Binding-site contacts:
Ligand atom C6 contacts residue TYR76 of chain 1.A at 3.5 Å (hydrophobic).
Ligand atom N7 contacts residue TYR76 of chain 1.A at 3.8 Å.
Ligand atom O6 contacts residue TYR76 of chain 1.A at 3.6 Å (h-bond).
Ligand atom C2' contacts residue VAL46 of chain 2.A at 3.9 Å (hydrophobic).
Ligand atom O2P contacts residue ARG243 of chain 1.A at 4.2 Å.
Ligand atom C4 contacts residue TYR76 of chain 1.A at 3.6 Å (hydrophobic).
Ligand atom C8 contacts residue TYR76 of chain 1.A at 3.9 Å (hydrophobic).
Ligand atom C2 contacts residue VAL46 of chain 2.A at 4.4 Å (hydrophobic).
Ligand atom N3 contacts residue TYR76 of chain 1.A at 3.5 Å.
Ligand atom O3' contacts residue ASP43 of chain 2.A at 4.2 Å.
Ligand atom C2' contacts residue ASP43 of chain 2.A at 4.2 Å.
Ligand atom P contacts residue ARG311 of chain 1.A at 4.0 Å.
Ligand atom O2' contacts residue GLN73 of chain 1.A at 2.7 Å (h-bond).
Ligand atom N1 contacts residue TYR76 of chain 1.A at 3.9 Å.
Ligand atom C3' contacts residue VAL46 of chain 2.A at 4.3 Å (hydrophobic).
Ligand atom C2 contacts residue ASN45 of chain 2.A at 4.4 Å.
Ligand atom P contacts residue ARG310 of chain 1.A at 3.6 Å.
Ligand atom C5 contacts residue VAL46 of chain 2.A at 4.0 Å (hydrophobic).
Ligand atom O1P contacts residue ARG310 of chain 1.A at 3.6 Å (salt-bridge).
Ligand atom O1P contacts residue ARG311 of chain 1.A at 2.9 Å (salt-bridge).
Ligand atom C4 contacts residue VAL46 of chain 2.A at 3.8 Å (hydrophobic).
Ligand atom N3 contacts residue GLN73 of chain 1.A at 4.4 Å.
Ligand atom C2' contacts residue GLN73 of chain 1.A at 4.1 Å.
Ligand atom N7 contacts residue VAL46 of chain 2.A at 4.4 Å.
Ligand atom C4' contacts residue GLN72 of chain 1.A at 4.3 Å.
Ligand atom O2P contacts residue ARG311 of chain 1.A at 3.2 Å (salt-bridge).
Ligand atom O2P contacts residue ARG310 of chain 1.A at 4.3 Å.
Ligand atom C8 contacts residue VAL46 of chain 2.A at 4.4 Å (hydrophobic).
Ligand atom O4' contacts residue GLN72 of chain 1.A at 4.1 Å.
Ligand atom O3' contacts residue GLN72 of chain 1.A at 4.2 Å.
Ligand atom O3P contacts residue ARG310 of chain 1.A at 2.9 Å (salt-bridge).
Ligand atom N9 contacts residue TYR76 of chain 1.A at 3.8 Å.
Ligand atom O3' contacts residue ILE69 of chain 1.A at 4.5 Å.
Ligand atom O4' contacts residue TYR76 of chain 1.A at 4.0 Å.
Ligand atom C1' contacts residue TYR76 of chain 1.A at 3.8 Å (hydrophobic).
Ligand atom C5 contacts residue TYR76 of chain 1.A at 3.6 Å (hydrophobic).
Ligand atom N9 contacts residue VAL46 of chain 2.A at 4.0 Å.
Ligand atom C2 contacts residue TYR76 of chain 1.A at 3.7 Å (hydrophobic).
Ligand atom N3 contacts residue VAL46 of chain 2.A at 4.0 Å.
Ligand atom O2' contacts residue ASP43 of chain 2.A at 3.4 Å (salt-bridge).

The small molecule below binds the protein below.
Small molecule (SMILES): O=c1[nH]cnc2c1ncn2[C@@H]1O[C@H](COP(=O)(O)O)[C@@H](O)[C@H]1O

Sequence of chain 2.A:
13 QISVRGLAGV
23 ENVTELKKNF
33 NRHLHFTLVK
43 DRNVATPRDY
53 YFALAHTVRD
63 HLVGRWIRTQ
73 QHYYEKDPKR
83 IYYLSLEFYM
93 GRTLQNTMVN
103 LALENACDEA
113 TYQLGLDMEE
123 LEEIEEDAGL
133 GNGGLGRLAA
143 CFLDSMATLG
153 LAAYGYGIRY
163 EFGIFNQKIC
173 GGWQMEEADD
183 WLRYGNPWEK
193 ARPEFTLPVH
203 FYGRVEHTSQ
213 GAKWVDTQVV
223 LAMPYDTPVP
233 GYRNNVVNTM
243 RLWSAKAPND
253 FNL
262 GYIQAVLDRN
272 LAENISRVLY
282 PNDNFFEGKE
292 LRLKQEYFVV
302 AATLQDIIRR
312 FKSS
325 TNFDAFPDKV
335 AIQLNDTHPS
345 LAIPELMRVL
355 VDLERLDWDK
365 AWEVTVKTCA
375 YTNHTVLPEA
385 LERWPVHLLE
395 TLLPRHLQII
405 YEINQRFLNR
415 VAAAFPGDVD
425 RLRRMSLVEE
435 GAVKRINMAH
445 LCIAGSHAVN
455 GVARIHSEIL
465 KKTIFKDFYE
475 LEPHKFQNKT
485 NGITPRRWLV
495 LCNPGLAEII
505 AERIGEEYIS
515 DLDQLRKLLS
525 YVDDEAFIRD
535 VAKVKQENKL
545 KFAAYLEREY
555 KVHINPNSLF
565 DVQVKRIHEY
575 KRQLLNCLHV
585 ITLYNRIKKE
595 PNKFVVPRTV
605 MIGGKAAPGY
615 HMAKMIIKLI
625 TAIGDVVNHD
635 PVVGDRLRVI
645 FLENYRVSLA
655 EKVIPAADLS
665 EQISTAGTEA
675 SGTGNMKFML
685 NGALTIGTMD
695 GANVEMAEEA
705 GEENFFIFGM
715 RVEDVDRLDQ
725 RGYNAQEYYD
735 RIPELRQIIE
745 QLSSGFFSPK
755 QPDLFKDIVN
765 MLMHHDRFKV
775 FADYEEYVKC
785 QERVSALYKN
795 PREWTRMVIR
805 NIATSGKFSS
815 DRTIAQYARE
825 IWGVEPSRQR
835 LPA

Sequence of chain 1.A:
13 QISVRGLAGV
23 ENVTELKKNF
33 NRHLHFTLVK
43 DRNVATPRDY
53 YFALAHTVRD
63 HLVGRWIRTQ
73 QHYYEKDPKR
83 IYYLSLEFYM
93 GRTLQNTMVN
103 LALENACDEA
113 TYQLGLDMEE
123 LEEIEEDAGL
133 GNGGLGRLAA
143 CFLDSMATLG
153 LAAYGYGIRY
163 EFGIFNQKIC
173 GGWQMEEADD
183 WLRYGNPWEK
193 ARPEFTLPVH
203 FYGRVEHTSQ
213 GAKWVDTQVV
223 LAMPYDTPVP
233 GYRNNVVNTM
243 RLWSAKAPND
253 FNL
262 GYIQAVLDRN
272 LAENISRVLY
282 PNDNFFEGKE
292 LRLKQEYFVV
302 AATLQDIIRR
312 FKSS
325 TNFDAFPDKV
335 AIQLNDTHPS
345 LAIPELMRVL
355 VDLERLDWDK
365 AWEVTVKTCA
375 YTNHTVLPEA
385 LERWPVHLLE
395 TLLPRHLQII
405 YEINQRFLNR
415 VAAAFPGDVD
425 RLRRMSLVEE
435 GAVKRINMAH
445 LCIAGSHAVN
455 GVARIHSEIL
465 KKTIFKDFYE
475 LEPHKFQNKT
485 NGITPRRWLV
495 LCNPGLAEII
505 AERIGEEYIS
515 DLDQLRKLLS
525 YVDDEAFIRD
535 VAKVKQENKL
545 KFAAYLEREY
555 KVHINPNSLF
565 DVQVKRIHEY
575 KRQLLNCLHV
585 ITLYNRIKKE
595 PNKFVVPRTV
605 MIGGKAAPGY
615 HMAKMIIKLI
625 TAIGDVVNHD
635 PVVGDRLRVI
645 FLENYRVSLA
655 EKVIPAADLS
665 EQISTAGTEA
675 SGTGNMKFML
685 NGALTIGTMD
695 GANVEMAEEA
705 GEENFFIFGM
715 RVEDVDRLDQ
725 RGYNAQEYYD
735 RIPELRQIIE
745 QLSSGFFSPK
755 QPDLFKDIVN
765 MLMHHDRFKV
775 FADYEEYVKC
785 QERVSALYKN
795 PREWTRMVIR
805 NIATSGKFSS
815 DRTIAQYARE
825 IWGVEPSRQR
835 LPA